A protein and the small-molecule ligand that binds it are described below.
Small molecule (SMILES): O=C(O)c1ncccc1CP(=O)(O)O

Sequence of chain 1.C:
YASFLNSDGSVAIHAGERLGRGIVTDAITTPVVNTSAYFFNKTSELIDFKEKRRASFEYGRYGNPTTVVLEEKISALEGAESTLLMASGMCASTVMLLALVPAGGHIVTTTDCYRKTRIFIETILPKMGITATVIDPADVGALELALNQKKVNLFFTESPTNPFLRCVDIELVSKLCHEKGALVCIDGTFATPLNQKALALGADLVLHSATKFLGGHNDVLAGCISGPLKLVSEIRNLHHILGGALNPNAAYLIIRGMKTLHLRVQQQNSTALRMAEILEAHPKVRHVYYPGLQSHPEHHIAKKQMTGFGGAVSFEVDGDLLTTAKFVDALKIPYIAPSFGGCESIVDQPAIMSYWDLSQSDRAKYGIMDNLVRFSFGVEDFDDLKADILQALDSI

Sequence of chain 1.A:
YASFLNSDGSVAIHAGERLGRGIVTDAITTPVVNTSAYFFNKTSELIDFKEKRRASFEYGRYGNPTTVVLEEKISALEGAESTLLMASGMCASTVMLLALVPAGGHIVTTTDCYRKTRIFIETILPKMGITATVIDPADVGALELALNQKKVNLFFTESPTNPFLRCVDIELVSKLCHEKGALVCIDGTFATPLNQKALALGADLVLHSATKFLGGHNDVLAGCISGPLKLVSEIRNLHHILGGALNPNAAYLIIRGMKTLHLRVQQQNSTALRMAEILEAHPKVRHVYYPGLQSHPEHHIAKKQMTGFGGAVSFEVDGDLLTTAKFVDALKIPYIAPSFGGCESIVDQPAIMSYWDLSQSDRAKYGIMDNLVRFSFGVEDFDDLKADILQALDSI

Binding-site contacts:
Ligand atom C4 contacts residue TYR108 of chain 1.C at 3.9 Å (hydrophobic).
Ligand atom N1 contacts residue TYR163 of chain 1.A at 3.9 Å.
Ligand atom CA contacts residue PRO387 of chain 1.A at 3.6 Å (hydrophobic).
Ligand atom C3 contacts residue PRO387 of chain 1.A at 3.8 Å (hydrophobic).
Ligand atom O2 contacts residue MET402 of chain 1.A at 3.3 Å (h-bond).
Ligand atom OC2 contacts residue ASP397 of chain 1.A at 3.6 Å (salt-bridge).
Ligand atom OC2 contacts residue SER403 of chain 1.A at 3.3 Å (h-bond).
Ligand atom OC2 contacts residue ARG423 of chain 1.A at 3.6 Å.
Ligand atom C2 contacts residue TYR163 of chain 1.A at 3.9 Å (hydrophobic).
Ligand atom C2 contacts residue PRO387 of chain 1.A at 4.2 Å (hydrophobic).
Ligand atom N1 contacts residue SER388 of chain 1.A at 4.2 Å.
Ligand atom O2 contacts residue SER403 of chain 1.A at 3.2 Å.
Ligand atom C6 contacts residue LYS261 of chain 1.A at 3.4 Å.
Ligand atom C4 contacts residue TYR163 of chain 1.A at 3.2 Å (hydrophobic).
Ligand atom OC2 contacts residue PRO387 of chain 1.A at 3.8 Å.
Ligand atom C6 contacts residue SER388 of chain 1.A at 4.2 Å.
Ligand atom O2 contacts residue GLU107 of chain 1.C at 3.4 Å (salt-bridge).
Ligand atom OC1 contacts residue ARG423 of chain 1.A at 3.3 Å (salt-bridge).
Ligand atom C contacts residue SER403 of chain 1.A at 3.5 Å.
Ligand atom C5 contacts residue TYR163 of chain 1.A at 3.3 Å (hydrophobic).
Ligand atom O3 contacts residue TYR163 of chain 1.A at 3.2 Å (h-bond).
Ligand atom C2 contacts residue SER388 of chain 1.A at 4.2 Å.
Ligand atom O3 contacts residue LYS165 of chain 1.A at 4.3 Å.
Ligand atom C5 contacts residue LYS261 of chain 1.A at 3.7 Å.
Ligand atom C5 contacts residue TYR108 of chain 1.C at 3.8 Å (hydrophobic).
Ligand atom P1 contacts residue TYR111 of chain 1.C at 3.9 Å.
Ligand atom N1 contacts residue ARG423 of chain 1.A at 3.4 Å (salt-bridge).
Ligand atom C6 contacts residue PHE389 of chain 1.A at 4.2 Å (hydrophobic).
Ligand atom O3 contacts residue TYR111 of chain 1.C at 4.0 Å.
Ligand atom O3 contacts residue SER403 of chain 1.A at 4.3 Å.
Ligand atom P1 contacts residue GLU107 of chain 1.C at 3.6 Å.
Ligand atom C6 contacts residue TYR163 of chain 1.A at 3.7 Å (hydrophobic).
Ligand atom CA contacts residue GLU107 of chain 1.C at 3.5 Å.
Ligand atom OC1 contacts residue SER403 of chain 1.A at 3.1 Å (h-bond).
Ligand atom C2 contacts residue ARG423 of chain 1.A at 3.9 Å.
Ligand atom O1 contacts residue TYR111 of chain 1.C at 2.6 Å (h-bond).
Ligand atom C contacts residue ARG423 of chain 1.A at 3.3 Å.
Ligand atom C3 contacts residue TYR163 of chain 1.A at 3.5 Å (hydrophobic).
Ligand atom P1 contacts residue TYR163 of chain 1.A at 4.2 Å.
Ligand atom O1 contacts residue GLU107 of chain 1.C at 3.4 Å (salt-bridge).